Binding-site contacts:
Ligand atom CB contacts residue ARG180 of chain 1.B at 4.1 Å.
Ligand atom O contacts residue VAL190 of chain 1.A at 2.9 Å (h-bond).
Ligand atom O contacts residue GLY540 of chain 1.B at 4.4 Å.
Ligand atom CA contacts residue VAL190 of chain 1.A at 4.1 Å (hydrophobic).
Ligand atom CB contacts residue VAL190 of chain 1.A at 3.6 Å (hydrophobic).
Ligand atom N contacts residue GLY540 of chain 1.B at 4.5 Å.
Ligand atom CB contacts residue MET536 of chain 1.B at 3.5 Å (hydrophobic).
Ligand atom N contacts residue ARG180 of chain 1.B at 4.4 Å.
Ligand atom N contacts residue MET536 of chain 1.B at 3.9 Å.
Ligand atom CA contacts residue MET536 of chain 1.B at 3.6 Å (hydrophobic).
Ligand atom C contacts residue ARG177 of chain 1.B at 3.2 Å.
Ligand atom O contacts residue ARG177 of chain 1.B at 2.5 Å (salt-bridge).
Ligand atom CG contacts residue MET536 of chain 1.B at 4.4 Å (hydrophobic).
Ligand atom O contacts residue ARG180 of chain 1.B at 3.3 Å (salt-bridge).
Ligand atom C contacts residue TYR154 of chain 1.A at 4.5 Å (hydrophobic).
Ligand atom CD contacts residue MET536 of chain 1.B at 4.2 Å (hydrophobic).
Ligand atom OXT contacts residue ARG177 of chain 1.B at 2.9 Å (salt-bridge).
Ligand atom CG contacts residue VAL190 of chain 1.A at 3.9 Å (hydrophobic).
Ligand atom O contacts residue TYR154 of chain 1.A at 4.3 Å.
Ligand atom OXT contacts residue TYR154 of chain 1.A at 3.9 Å.
Ligand atom C contacts residue VAL190 of chain 1.A at 3.4 Å (hydrophobic).
Ligand atom OXT contacts residue VAL190 of chain 1.A at 3.5 Å.
Ligand atom CA contacts residue ARG180 of chain 1.B at 3.4 Å.
Ligand atom C contacts residue ARG180 of chain 1.B at 3.8 Å.
Ligand atom CA contacts residue GLY540 of chain 1.B at 4.4 Å.
Ligand atom CA contacts residue ARG177 of chain 1.B at 4.3 Å.

The small molecule below binds the protein below.
Small molecule (SMILES): O=C(O)[C@@H]1CCCN1

Sequence of chain 1.A:
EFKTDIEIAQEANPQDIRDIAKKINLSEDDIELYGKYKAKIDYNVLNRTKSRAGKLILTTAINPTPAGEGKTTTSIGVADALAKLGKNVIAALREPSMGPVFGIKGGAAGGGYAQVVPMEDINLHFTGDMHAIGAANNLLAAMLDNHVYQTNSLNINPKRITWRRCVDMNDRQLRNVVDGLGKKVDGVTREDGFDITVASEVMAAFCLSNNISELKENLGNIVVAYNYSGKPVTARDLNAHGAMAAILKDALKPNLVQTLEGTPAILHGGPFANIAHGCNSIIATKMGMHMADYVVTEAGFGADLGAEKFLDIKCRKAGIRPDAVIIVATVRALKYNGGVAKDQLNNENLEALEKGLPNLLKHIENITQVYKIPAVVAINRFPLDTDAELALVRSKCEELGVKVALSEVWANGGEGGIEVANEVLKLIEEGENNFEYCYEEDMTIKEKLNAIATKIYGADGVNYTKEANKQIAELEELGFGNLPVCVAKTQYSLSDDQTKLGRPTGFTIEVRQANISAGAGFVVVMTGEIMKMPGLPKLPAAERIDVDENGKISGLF

Sequence of chain 1.B:
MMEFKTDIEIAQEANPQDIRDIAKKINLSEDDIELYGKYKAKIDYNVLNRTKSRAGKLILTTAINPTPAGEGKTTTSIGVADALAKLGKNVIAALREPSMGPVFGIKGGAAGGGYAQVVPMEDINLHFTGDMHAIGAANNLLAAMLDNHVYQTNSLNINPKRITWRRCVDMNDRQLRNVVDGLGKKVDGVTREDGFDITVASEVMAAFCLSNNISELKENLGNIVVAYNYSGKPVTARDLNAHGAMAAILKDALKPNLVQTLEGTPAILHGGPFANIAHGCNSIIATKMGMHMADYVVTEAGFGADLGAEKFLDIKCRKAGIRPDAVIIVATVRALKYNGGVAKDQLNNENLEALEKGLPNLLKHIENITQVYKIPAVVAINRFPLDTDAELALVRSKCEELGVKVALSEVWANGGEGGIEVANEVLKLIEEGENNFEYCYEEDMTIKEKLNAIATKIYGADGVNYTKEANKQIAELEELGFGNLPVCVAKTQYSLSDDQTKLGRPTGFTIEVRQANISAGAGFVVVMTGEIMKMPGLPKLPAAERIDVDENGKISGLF